Sequence of chain 2.A:
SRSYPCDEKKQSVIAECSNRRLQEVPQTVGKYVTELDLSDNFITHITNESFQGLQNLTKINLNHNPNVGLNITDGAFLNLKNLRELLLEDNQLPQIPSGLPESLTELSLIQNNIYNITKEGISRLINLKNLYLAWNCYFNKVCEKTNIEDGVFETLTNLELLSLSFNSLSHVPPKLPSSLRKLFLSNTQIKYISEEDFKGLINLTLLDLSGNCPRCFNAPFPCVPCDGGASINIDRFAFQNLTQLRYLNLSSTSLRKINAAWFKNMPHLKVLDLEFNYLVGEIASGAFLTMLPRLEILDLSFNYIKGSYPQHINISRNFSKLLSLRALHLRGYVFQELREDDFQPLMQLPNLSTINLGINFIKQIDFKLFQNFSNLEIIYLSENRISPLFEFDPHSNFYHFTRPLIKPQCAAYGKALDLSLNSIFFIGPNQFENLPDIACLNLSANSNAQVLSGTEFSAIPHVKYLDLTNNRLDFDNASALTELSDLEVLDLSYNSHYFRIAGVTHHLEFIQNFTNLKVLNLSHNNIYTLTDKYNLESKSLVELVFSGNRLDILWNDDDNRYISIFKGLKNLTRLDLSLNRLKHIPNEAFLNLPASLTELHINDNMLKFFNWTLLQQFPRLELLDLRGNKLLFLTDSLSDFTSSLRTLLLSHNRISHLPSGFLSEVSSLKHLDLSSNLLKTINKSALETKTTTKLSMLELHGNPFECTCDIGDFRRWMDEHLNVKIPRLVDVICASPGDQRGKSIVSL

The protein below binds the small molecule below.
Small molecule (SMILES): CC(=O)N[C@H]1[C@H](O[C@H]2[C@H](O)[C@@H](NC(C)=O)CO[C@@H]2CO)O[C@H](CO)[C@@H](O[C@@H]2O[C@H](CO)[C@@H](O)[C@H](O)[C@@H]2O)[C@@H]1O

Binding-site contacts:
Ligand atom O6 contacts residue VAL592 of chain 2.A at 3.6 Å.
Ligand atom C6 contacts residue GLU590 of chain 2.A at 3.6 Å.
Ligand atom O5 contacts residue ASN568 of chain 2.A at 2.3 Å (h-bond).
Ligand atom O7 contacts residue ASN568 of chain 2.A at 3.9 Å.
Ligand atom C8 contacts residue SER540 of chain 2.A at 4.0 Å.
Ligand atom C2 contacts residue ASN568 of chain 2.A at 2.4 Å.
Ligand atom C8 contacts residue ASP538 of chain 2.A at 3.7 Å.
Ligand atom O5 contacts residue VAL592 of chain 2.A at 3.7 Å.
Ligand atom C2 contacts residue ASP538 of chain 2.A at 3.5 Å.
Ligand atom C7 contacts residue SER540 of chain 2.A at 3.9 Å.
Ligand atom O7 contacts residue TYR512 of chain 2.A at 3.3 Å (h-bond).
Ligand atom N2 contacts residue ASP538 of chain 2.A at 2.7 Å (salt-bridge).
Ligand atom C1 contacts residue ASP538 of chain 2.A at 3.6 Å.
Ligand atom C6 contacts residue VAL566 of chain 2.A at 3.5 Å (hydrophobic).
Ligand atom C4 contacts residue GLN456 of chain 2.A at 3.8 Å.
Ligand atom C3 contacts residue GLN456 of chain 2.A at 3.7 Å.
Ligand atom C3 contacts residue ASN568 of chain 2.A at 3.7 Å.
Ligand atom C7 contacts residue ASP538 of chain 2.A at 3.7 Å.
Ligand atom C5 contacts residue ASN568 of chain 2.A at 3.6 Å.
Ligand atom C3 contacts residue ASP538 of chain 2.A at 3.8 Å.
Ligand atom O6 contacts residue GLU590 of chain 2.A at 2.8 Å (salt-bridge).
Ligand atom C7 contacts residue ASN568 of chain 2.A at 3.7 Å.
Ligand atom C7 contacts residue TYR512 of chain 2.A at 4.2 Å (hydrophobic).
Ligand atom C1 contacts residue ASN568 of chain 2.A at 1.4 Å.
Ligand atom O6 contacts residue ARG621 of chain 2.A at 4.3 Å.
Ligand atom O6 contacts residue GLN456 of chain 2.A at 3.9 Å.
Ligand atom N2 contacts residue ASN568 of chain 2.A at 3.0 Å (h-bond).
Ligand atom N2 contacts residue SER540 of chain 2.A at 4.0 Å.
Ligand atom C6 contacts residue VAL592 of chain 2.A at 4.2 Å (hydrophobic).
Ligand atom O7 contacts residue GLN456 of chain 2.A at 3.4 Å.
Ligand atom C2 contacts residue GLN456 of chain 2.A at 3.7 Å.
Ligand atom C4 contacts residue ASN568 of chain 2.A at 4.1 Å.
Ligand atom C8 contacts residue VAL536 of chain 2.A at 4.1 Å (hydrophobic).
Ligand atom C5 contacts residue VAL566 of chain 2.A at 4.3 Å (hydrophobic).
Ligand atom C8 contacts residue THR516 of chain 2.A at 4.3 Å.
Ligand atom C7 contacts residue GLN456 of chain 2.A at 3.9 Å.
Ligand atom C8 contacts residue TYR512 of chain 2.A at 4.2 Å (hydrophobic).
Ligand atom O3 contacts residue GLN456 of chain 2.A at 2.9 Å (h-bond).
Ligand atom C8 contacts residue VAL566 of chain 2.A at 4.3 Å (hydrophobic).
Ligand atom O5 contacts residue GLN456 of chain 2.A at 3.7 Å.